Sequence of chain 1.B:
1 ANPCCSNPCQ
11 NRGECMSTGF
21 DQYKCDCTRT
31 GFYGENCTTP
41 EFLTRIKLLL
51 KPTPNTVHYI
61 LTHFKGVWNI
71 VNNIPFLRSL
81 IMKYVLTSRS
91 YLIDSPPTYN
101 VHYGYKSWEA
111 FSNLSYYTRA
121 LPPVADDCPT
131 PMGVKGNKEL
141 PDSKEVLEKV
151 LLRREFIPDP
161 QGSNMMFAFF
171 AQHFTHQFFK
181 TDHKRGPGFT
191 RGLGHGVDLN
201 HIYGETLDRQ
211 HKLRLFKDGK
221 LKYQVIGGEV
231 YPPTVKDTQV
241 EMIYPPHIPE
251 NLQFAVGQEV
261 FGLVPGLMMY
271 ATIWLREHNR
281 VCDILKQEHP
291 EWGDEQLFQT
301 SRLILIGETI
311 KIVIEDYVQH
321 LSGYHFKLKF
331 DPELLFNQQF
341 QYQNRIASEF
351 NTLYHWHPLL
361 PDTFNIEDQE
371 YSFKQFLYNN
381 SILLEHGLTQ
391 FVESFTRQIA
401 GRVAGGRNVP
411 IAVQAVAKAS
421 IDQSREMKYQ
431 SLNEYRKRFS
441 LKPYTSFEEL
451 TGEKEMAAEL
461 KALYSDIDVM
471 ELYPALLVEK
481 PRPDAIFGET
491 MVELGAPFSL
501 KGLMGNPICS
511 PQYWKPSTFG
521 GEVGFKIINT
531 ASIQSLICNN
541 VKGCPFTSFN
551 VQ

Sequence of chain 1.A:
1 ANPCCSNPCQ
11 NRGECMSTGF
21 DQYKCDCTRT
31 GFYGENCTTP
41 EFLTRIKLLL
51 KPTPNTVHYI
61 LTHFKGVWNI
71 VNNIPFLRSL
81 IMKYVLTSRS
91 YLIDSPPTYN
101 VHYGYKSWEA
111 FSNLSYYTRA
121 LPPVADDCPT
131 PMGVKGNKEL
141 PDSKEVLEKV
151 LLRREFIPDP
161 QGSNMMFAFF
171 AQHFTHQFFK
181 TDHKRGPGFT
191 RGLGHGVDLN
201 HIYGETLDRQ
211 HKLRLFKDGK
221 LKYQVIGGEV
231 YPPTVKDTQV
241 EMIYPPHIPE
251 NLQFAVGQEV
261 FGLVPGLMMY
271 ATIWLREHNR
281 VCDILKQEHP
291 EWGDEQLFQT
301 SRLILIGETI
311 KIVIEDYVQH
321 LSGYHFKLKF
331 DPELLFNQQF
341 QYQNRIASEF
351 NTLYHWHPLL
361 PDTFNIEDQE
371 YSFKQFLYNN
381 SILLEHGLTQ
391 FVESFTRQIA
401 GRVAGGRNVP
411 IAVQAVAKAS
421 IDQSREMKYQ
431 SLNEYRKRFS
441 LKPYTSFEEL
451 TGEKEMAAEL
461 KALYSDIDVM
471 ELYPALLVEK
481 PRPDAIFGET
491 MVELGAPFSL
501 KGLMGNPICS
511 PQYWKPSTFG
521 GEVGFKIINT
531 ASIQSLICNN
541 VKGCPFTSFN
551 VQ

This small molecule binds to this protein.
Small molecule (SMILES): CC(=O)N[C@H]1[C@H](O[C@H]2[C@H](O)[C@@H](NC(C)=O)CO[C@@H]2CO)O[C@H](CO)[C@@H](O)[C@@H]1O

Binding-site contacts:
Ligand atom C5 contacts residue TYR116 of chain 1.A at 4.2 Å (hydrophobic).
Ligand atom C1 contacts residue ASN113 of chain 1.A at 1.5 Å.
Ligand atom C3 contacts residue ARG185 of chain 1.A at 3.6 Å.
Ligand atom C1 contacts residue TYR116 of chain 1.A at 3.9 Å (hydrophobic).
Ligand atom O5 contacts residue GLU109 of chain 1.A at 3.6 Å (salt-bridge).
Ligand atom C2 contacts residue ASN113 of chain 1.A at 2.5 Å.
Ligand atom C1 contacts residue LEU207 of chain 1.B at 4.2 Å (hydrophobic).
Ligand atom O7 contacts residue ARG185 of chain 1.A at 2.7 Å (salt-bridge).
Ligand atom C1 contacts residue GLU109 of chain 1.A at 3.8 Å.
Ligand atom C7 contacts residue ASN113 of chain 1.A at 3.5 Å.
Ligand atom O6 contacts residue ASP208 of chain 1.B at 3.2 Å.
Ligand atom C5 contacts residue PHE189 of chain 1.A at 3.9 Å (hydrophobic).
Ligand atom C8 contacts residue PHE189 of chain 1.A at 4.3 Å (hydrophobic).
Ligand atom C6 contacts residue TYR116 of chain 1.A at 3.4 Å (hydrophobic).
Ligand atom O7 contacts residue LEU207 of chain 1.B at 4.0 Å.
Ligand atom O5 contacts residue PHE189 of chain 1.A at 4.3 Å.
Ligand atom N2 contacts residue ARG185 of chain 1.A at 4.3 Å.
Ligand atom C1 contacts residue ARG185 of chain 1.A at 4.3 Å.
Ligand atom C4 contacts residue LEU207 of chain 1.B at 4.0 Å (hydrophobic).
Ligand atom O3 contacts residue LEU207 of chain 1.B at 4.4 Å.
Ligand atom O5 contacts residue LEU207 of chain 1.B at 4.1 Å.
Ligand atom C6 contacts residue PHE189 of chain 1.A at 3.8 Å (hydrophobic).
Ligand atom C8 contacts residue ARG185 of chain 1.A at 4.0 Å.
Ligand atom O6 contacts residue TYR116 of chain 1.A at 3.5 Å (h-bond).
Ligand atom C3 contacts residue ASN113 of chain 1.A at 3.8 Å.
Ligand atom C2 contacts residue ARG185 of chain 1.A at 4.1 Å.
Ligand atom C6 contacts residue ASP208 of chain 1.B at 4.1 Å.
Ligand atom O5 contacts residue TYR116 of chain 1.A at 3.4 Å.
Ligand atom C4 contacts residue ARG185 of chain 1.A at 3.9 Å.
Ligand atom O6 contacts residue LEU207 of chain 1.B at 3.8 Å.
Ligand atom C5 contacts residue ASN113 of chain 1.A at 3.7 Å.
Ligand atom C2 contacts residue GLU109 of chain 1.A at 4.3 Å.
Ligand atom O7 contacts residue ASN113 of chain 1.A at 3.5 Å (h-bond).
Ligand atom N2 contacts residue ASN113 of chain 1.A at 3.0 Å (h-bond).
Ligand atom C4 contacts residue ASN113 of chain 1.A at 4.2 Å.
Ligand atom O3 contacts residue ARG185 of chain 1.A at 4.1 Å.
Ligand atom O4 contacts residue ARG185 of chain 1.A at 3.1 Å (salt-bridge).
Ligand atom C5 contacts residue ARG185 of chain 1.A at 4.3 Å.
Ligand atom C7 contacts residue ARG185 of chain 1.A at 3.7 Å.
Ligand atom O5 contacts residue ASN113 of chain 1.A at 2.3 Å (h-bond).